Sequence of chain 1.A:
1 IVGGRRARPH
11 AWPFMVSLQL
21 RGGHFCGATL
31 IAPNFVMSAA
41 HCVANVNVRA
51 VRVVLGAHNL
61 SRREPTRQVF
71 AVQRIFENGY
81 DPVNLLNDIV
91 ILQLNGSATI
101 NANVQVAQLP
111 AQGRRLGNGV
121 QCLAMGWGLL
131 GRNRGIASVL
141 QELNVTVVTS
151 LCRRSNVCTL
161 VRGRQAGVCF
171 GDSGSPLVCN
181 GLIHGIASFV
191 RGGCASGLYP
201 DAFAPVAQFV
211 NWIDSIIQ

This small molecule binds to this protein.
Small molecule (SMILES): CC(=O)N[C@H]1CO[C@H](CO[C@@H]2O[C@@H](C)[C@@H](O)[C@@H](O)[C@@H]2O)[C@@H](O)[C@@H]1O

Binding-site contacts:
Ligand atom O5 contacts residue LEU123 of chain 1.A at 3.7 Å.
Ligand atom C6 contacts residue LEU123 of chain 1.A at 3.9 Å (hydrophobic).
Ligand atom O7 contacts residue GLN121 of chain 1.A at 2.8 Å (h-bond).
Ligand atom O4 contacts residue GLY181 of chain 1.A at 2.9 Å (h-bond).
Ligand atom C3 contacts residue VAL178 of chain 1.A at 3.8 Å (hydrophobic).
Ligand atom C3 contacts residue GLN121 of chain 1.A at 3.4 Å.
Ligand atom C1 contacts residue ASN144 of chain 1.A at 1.4 Å.
Ligand atom C5 contacts residue LEU123 of chain 1.A at 3.9 Å (hydrophobic).
Ligand atom C7 contacts residue ASN144 of chain 1.A at 3.1 Å.
Ligand atom C3 contacts residue ASN144 of chain 1.A at 3.7 Å.
Ligand atom O4 contacts residue VAL178 of chain 1.A at 3.9 Å.
Ligand atom O3 contacts residue NAG1 of chain 1.D at 2.9 Å (h-bond).
Ligand atom O3 contacts residue VAL178 of chain 1.A at 3.7 Å.
Ligand atom O5 contacts residue NAG1 of chain 1.D at 3.4 Å.
Ligand atom O3 contacts residue CYS179 of chain 1.A at 3.4 Å.
Ligand atom C7 contacts residue GLN121 of chain 1.A at 4.0 Å.
Ligand atom C1 contacts residue NAG1 of chain 1.D at 3.9 Å.
Ligand atom C4 contacts residue ASN144 of chain 1.A at 4.1 Å.
Ligand atom O4 contacts residue ASN180 of chain 1.A at 3.2 Å (h-bond).
Ligand atom O4 contacts residue CYS179 of chain 1.A at 3.9 Å.
Ligand atom C3 contacts residue CYS122 of chain 1.A at 4.1 Å (hydrophobic).
Ligand atom O2 contacts residue GLN121 of chain 1.A at 3.5 Å (h-bond).
Ligand atom C6 contacts residue NAG1 of chain 1.D at 3.9 Å.
Ligand atom C6 contacts residue VAL178 of chain 1.A at 3.7 Å (hydrophobic).
Ligand atom O5 contacts residue ASN144 of chain 1.A at 2.4 Å (h-bond).
Ligand atom C2 contacts residue ASN144 of chain 1.A at 2.3 Å.
Ligand atom O3 contacts residue ASN180 of chain 1.A at 2.7 Å (h-bond).
Ligand atom N2 contacts residue ASN144 of chain 1.A at 2.8 Å (h-bond).
Ligand atom C5 contacts residue ASN144 of chain 1.A at 3.6 Å.
Ligand atom C3 contacts residue NAG1 of chain 1.D at 3.7 Å.
Ligand atom C2 contacts residue GLN121 of chain 1.A at 4.1 Å.
Ligand atom C4 contacts residue NAG1 of chain 1.D at 3.1 Å.
Ligand atom C6 contacts residue TRP12 of chain 1.A at 3.5 Å (hydrophobic).
Ligand atom O3 contacts residue GLN121 of chain 1.A at 2.6 Å (h-bond).
Ligand atom C4 contacts residue ASN180 of chain 1.A at 3.9 Å.
Ligand atom C4 contacts residue VAL178 of chain 1.A at 3.5 Å (hydrophobic).
Ligand atom C3 contacts residue ASN180 of chain 1.A at 3.8 Å.
Ligand atom O3 contacts residue CYS122 of chain 1.A at 3.9 Å.
Ligand atom O7 contacts residue ASN144 of chain 1.A at 2.9 Å (h-bond).
Ligand atom O4 contacts residue NAG1 of chain 1.D at 2.0 Å.